Binding-site contacts:
Ligand atom N2 contacts residue ASN611 of chain 3.C at 2.9 Å (h-bond).
Ligand atom O7 contacts residue GLU608 of chain 3.C at 3.6 Å (salt-bridge).
Ligand atom O5 contacts residue ASN611 of chain 3.C at 2.4 Å (h-bond).
Ligand atom O7 contacts residue ASN611 of chain 3.C at 3.0 Å (h-bond).
Ligand atom C8 contacts residue GLU608 of chain 3.C at 3.7 Å.
Ligand atom C2 contacts residue ASN611 of chain 3.C at 2.5 Å.
Ligand atom C7 contacts residue GLU608 of chain 3.C at 4.2 Å.
Ligand atom C3 contacts residue ASN611 of chain 3.C at 3.8 Å.
Ligand atom C7 contacts residue ASN611 of chain 3.C at 3.1 Å.
Ligand atom C8 contacts residue LYS607 of chain 3.C at 4.0 Å.
Ligand atom C5 contacts residue ASN611 of chain 3.C at 3.7 Å.
Ligand atom C4 contacts residue ASN611 of chain 3.C at 4.2 Å.
Ligand atom C8 contacts residue ASN611 of chain 3.C at 4.4 Å.
Ligand atom C1 contacts residue ASN611 of chain 3.C at 1.5 Å.

A small-molecule ligand and the protein it binds are described below.
Small molecule (SMILES): CC(=O)N[C@@H]1[C@@H](O)[C@H](O)[C@@H](CO)O[C@H]1O

Sequence of chain 3.C:
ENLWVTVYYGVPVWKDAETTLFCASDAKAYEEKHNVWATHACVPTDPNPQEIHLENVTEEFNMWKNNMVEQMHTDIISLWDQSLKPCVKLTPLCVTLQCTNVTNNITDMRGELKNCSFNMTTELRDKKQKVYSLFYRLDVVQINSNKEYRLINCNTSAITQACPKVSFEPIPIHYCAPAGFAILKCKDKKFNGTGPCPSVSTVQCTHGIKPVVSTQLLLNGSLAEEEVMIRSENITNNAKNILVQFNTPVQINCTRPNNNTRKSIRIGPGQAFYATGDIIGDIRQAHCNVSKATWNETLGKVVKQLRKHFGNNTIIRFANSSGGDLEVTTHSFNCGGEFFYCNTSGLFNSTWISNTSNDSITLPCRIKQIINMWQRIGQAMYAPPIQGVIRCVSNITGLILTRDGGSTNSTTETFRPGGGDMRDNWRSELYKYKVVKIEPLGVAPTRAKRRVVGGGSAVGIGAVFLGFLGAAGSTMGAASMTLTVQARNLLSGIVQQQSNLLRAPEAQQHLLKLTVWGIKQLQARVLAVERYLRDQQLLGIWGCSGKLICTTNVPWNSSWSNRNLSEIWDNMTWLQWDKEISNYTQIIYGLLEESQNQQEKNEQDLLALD